Sequence of chain 1.B:
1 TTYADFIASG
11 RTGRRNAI

Sequence of chain 1.A:
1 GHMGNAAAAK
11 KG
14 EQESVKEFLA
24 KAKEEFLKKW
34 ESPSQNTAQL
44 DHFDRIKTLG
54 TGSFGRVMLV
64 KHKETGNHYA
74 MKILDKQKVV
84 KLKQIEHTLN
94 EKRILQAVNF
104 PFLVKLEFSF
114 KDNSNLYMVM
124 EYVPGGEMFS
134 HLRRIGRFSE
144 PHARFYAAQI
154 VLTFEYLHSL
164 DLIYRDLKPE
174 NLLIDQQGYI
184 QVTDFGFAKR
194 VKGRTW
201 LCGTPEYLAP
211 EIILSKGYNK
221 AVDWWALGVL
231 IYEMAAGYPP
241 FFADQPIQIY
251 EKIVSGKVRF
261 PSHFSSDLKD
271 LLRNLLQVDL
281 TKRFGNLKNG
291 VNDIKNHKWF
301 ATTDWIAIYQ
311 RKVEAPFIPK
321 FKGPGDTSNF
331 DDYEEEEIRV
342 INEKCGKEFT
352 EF

Binding-site contacts:
Ligand atom N2 contacts residue ALA73 of chain 1.A at 3.5 Å.
Ligand atom N2 contacts residue VAL126 of chain 1.A at 2.9 Å (h-bond).
Ligand atom C4 contacts residue GLU130 of chain 1.A at 3.3 Å.
Ligand atom C12 contacts residue PHE330 of chain 1.A at 3.7 Å (hydrophobic).
Ligand atom N1 contacts residue THR54 of chain 1.A at 2.8 Å (h-bond).
Ligand atom C1 contacts residue GLU173 of chain 1.A at 3.7 Å.
Ligand atom C13 contacts residue GLU124 of chain 1.A at 3.3 Å.
Ligand atom O contacts residue LEU52 of chain 1.A at 3.3 Å.
Ligand atom C contacts residue ARG15 of chain 1.B at 3.4 Å.
Ligand atom N1 contacts residue GLU130 of chain 1.A at 3.8 Å.
Ligand atom C3 contacts residue GLU173 of chain 1.A at 3.0 Å.
Ligand atom C13 contacts residue VAL126 of chain 1.A at 3.8 Å (hydrophobic).
Ligand atom C9 contacts residue ALA73 of chain 1.A at 3.7 Å (hydrophobic).
Ligand atom C12 contacts residue VAL126 of chain 1.A at 3.5 Å (hydrophobic).
Ligand atom C6 contacts residue VAL60 of chain 1.A at 3.8 Å (hydrophobic).
Ligand atom C13 contacts residue ALA73 of chain 1.A at 3.3 Å (hydrophobic).
Ligand atom C11 contacts residue PHE330 of chain 1.A at 3.7 Å (hydrophobic).
Ligand atom N contacts residue GLU173 of chain 1.A at 3.2 Å (salt-bridge).
Ligand atom N contacts residue GLU130 of chain 1.A at 2.8 Å (salt-bridge).
Ligand atom N contacts residue THR54 of chain 1.A at 3.4 Å (h-bond).
Ligand atom O1 contacts residue PHE330 of chain 1.A at 3.5 Å.
Ligand atom C12 contacts residue TYR125 of chain 1.A at 3.8 Å (hydrophobic).
Ligand atom C3 contacts residue THR54 of chain 1.A at 3.2 Å.
Ligand atom C4 contacts residue GLU173 of chain 1.A at 3.6 Å.
Ligand atom O contacts residue THR54 of chain 1.A at 3.7 Å.
Ligand atom N2 contacts residue GLU124 of chain 1.A at 3.6 Å (salt-bridge).
Ligand atom C4 contacts residue THR54 of chain 1.A at 3.5 Å.
Ligand atom C8 contacts residue THR186 of chain 1.A at 3.8 Å.
Ligand atom C8 contacts residue MET123 of chain 1.A at 3.8 Å (hydrophobic).
Ligand atom O1 contacts residue LEU52 of chain 1.A at 3.8 Å.
Ligand atom N2 contacts residue TYR125 of chain 1.A at 3.7 Å.
Ligand atom O contacts residue VAL60 of chain 1.A at 3.4 Å.
Ligand atom C7 contacts residue MET123 of chain 1.A at 3.8 Å (hydrophobic).
Ligand atom C2 contacts residue ASN174 of chain 1.A at 3.7 Å.
Ligand atom C3 contacts residue GLU130 of chain 1.A at 3.5 Å.
Ligand atom C11 contacts residue LEU176 of chain 1.A at 3.7 Å (hydrophobic).
Ligand atom O1 contacts residue LEU176 of chain 1.A at 3.8 Å.
Ligand atom C2 contacts residue GLU173 of chain 1.A at 3.5 Å.
Ligand atom O contacts residue GLY53 of chain 1.A at 3.2 Å (h-bond).
Ligand atom C3 contacts residue ASN174 of chain 1.A at 3.7 Å.

A small-molecule ligand and the protein it binds are described below.
Small molecule (SMILES): CCCNCCNS(=O)(=O)c1cccc2cnccc12